Binding-site contacts:
Ligand atom C8 contacts residue SER542 of chain 1.A at 3.7 Å.
Ligand atom O7 contacts residue ASN180 of chain 1.B at 3.6 Å.
Ligand atom C6 contacts residue PHE179 of chain 1.B at 3.7 Å (hydrophobic).
Ligand atom N2 contacts residue SER542 of chain 1.A at 2.9 Å (h-bond).
Ligand atom C2 contacts residue ASN180 of chain 1.B at 2.5 Å.
Ligand atom C7 contacts residue ASN180 of chain 1.B at 3.5 Å.
Ligand atom C3 contacts residue SER542 of chain 1.A at 3.5 Å.
Ligand atom C7 contacts residue SER542 of chain 1.A at 3.8 Å.
Ligand atom C8 contacts residue VAL541 of chain 1.A at 3.6 Å (hydrophobic).
Ligand atom C3 contacts residue ASN180 of chain 1.B at 3.8 Å.
Ligand atom O6 contacts residue PHE179 of chain 1.B at 3.7 Å.
Ligand atom C5 contacts residue ASN180 of chain 1.B at 3.7 Å.
Ligand atom C1 contacts residue SER542 of chain 1.A at 3.9 Å.
Ligand atom O5 contacts residue ASN180 of chain 1.B at 2.4 Å (h-bond).
Ligand atom C1 contacts residue ASN180 of chain 1.B at 1.6 Å.
Ligand atom C2 contacts residue SER542 of chain 1.A at 3.7 Å.
Ligand atom C8 contacts residue VAL544 of chain 1.A at 4.2 Å (hydrophobic).
Ligand atom N2 contacts residue ASN180 of chain 1.B at 3.0 Å (h-bond).
Ligand atom C4 contacts residue ASN180 of chain 1.B at 4.3 Å.
Ligand atom O5 contacts residue PHE179 of chain 1.B at 3.9 Å.
Ligand atom O3 contacts residue SER542 of chain 1.A at 4.0 Å.

The protein below binds the small molecule below.
Small molecule (SMILES): CC(=O)N[C@H]1[C@H](O[C@H]2[C@H](O)[C@@H](NC(C)=O)CO[C@@H]2CO)O[C@H](CO)[C@@H](O[C@@H]2O[C@H](CO[C@H]3O[C@H](CO)[C@@H](O)[C@H](O)[C@@H]3O)[C@@H](O)[C@H](O[C@H]3O[C@H](CO)[C@@H](O)[C@H](O)[C@@H]3O)[C@@H]2O)[C@@H]1O

Sequence of chain 1.B:
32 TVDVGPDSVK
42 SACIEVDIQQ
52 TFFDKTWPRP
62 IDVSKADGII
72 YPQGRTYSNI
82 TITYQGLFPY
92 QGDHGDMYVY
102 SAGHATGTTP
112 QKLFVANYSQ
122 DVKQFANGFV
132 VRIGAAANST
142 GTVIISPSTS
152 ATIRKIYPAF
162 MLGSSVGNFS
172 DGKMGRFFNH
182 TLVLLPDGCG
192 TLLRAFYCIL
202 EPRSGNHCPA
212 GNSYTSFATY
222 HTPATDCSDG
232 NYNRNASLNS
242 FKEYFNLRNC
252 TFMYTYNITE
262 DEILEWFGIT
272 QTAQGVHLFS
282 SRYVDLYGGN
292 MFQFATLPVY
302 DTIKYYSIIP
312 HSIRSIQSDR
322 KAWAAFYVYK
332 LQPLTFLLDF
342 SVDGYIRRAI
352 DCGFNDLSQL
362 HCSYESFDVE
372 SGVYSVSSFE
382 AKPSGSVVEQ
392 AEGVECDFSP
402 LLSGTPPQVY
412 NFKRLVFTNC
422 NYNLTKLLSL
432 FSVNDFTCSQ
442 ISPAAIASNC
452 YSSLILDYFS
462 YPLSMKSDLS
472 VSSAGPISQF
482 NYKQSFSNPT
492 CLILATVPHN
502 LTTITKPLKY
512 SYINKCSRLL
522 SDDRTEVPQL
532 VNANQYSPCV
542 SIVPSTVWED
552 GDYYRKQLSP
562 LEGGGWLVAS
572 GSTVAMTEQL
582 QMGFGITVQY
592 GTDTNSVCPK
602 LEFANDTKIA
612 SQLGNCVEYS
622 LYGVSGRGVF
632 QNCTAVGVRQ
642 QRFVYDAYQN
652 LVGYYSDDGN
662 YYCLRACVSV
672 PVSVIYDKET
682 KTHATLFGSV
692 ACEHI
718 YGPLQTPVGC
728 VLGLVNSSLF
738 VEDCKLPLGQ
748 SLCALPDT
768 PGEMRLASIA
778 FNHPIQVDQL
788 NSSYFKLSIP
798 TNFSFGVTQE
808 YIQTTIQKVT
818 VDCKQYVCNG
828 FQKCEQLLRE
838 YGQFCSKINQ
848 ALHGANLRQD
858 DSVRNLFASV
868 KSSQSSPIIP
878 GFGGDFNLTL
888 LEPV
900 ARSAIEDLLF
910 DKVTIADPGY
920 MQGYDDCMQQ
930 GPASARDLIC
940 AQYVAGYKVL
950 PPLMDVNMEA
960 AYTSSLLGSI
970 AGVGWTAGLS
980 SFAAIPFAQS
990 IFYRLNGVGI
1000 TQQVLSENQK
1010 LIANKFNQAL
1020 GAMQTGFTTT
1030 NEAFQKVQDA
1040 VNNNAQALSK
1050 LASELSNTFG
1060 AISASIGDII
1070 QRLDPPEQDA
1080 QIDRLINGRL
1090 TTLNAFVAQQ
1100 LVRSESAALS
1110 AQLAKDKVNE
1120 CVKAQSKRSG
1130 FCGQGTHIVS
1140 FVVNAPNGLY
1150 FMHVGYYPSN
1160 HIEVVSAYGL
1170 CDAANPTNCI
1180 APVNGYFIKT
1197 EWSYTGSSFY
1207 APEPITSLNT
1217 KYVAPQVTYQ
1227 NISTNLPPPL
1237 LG

Sequence of chain 1.A:
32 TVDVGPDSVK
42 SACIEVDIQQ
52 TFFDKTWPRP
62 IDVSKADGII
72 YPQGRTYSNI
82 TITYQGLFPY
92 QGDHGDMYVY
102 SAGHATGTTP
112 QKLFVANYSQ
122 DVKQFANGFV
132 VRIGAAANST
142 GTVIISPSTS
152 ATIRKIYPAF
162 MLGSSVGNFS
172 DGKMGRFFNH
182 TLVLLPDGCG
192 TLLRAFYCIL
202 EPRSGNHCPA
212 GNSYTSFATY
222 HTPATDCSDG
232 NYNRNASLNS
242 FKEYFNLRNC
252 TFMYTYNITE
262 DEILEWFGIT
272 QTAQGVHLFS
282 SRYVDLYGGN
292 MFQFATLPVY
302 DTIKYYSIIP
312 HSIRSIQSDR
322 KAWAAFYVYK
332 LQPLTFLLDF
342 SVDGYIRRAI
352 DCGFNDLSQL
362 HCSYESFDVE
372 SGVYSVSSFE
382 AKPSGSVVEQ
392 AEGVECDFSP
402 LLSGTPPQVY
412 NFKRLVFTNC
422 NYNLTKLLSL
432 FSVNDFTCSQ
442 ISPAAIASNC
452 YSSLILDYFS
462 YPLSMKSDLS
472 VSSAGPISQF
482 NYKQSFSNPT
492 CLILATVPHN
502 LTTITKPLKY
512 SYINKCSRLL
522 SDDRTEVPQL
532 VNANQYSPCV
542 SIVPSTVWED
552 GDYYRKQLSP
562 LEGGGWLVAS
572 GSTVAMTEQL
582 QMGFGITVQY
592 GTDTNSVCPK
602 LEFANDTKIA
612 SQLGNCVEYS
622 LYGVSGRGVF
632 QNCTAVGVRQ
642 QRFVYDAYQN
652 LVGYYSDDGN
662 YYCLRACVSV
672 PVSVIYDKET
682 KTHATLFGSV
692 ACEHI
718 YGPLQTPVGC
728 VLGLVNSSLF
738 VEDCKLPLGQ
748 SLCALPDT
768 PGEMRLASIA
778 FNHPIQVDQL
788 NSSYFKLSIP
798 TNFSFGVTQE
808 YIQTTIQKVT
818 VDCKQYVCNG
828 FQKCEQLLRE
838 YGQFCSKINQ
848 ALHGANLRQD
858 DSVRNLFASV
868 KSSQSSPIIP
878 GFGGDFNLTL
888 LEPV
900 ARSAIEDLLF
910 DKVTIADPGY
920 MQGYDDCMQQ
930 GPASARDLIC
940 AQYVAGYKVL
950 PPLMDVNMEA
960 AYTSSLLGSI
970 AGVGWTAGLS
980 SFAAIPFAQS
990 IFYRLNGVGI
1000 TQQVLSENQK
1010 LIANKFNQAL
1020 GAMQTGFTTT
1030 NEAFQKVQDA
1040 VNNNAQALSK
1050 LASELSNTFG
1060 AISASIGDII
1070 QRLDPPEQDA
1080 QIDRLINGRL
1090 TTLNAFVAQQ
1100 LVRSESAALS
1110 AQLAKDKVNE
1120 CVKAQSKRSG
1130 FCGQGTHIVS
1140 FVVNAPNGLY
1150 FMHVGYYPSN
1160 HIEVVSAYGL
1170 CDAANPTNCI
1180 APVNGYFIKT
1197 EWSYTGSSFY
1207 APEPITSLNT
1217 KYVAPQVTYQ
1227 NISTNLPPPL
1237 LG